Binding-site contacts:
Ligand atom C7 contacts residue ASN12 of chain 38.L at 3.9 Å.
Ligand atom C5 contacts residue ASN12 of chain 38.L at 4.0 Å.
Ligand atom C2 contacts residue ASN12 of chain 38.L at 3.2 Å.
Ligand atom O7 contacts residue ASN12 of chain 38.L at 3.7 Å.
Ligand atom C1 contacts residue ASN12 of chain 38.L at 2.1 Å.
Ligand atom O5 contacts residue ASN12 of chain 38.L at 2.6 Å (h-bond).
Ligand atom N2 contacts residue ASN12 of chain 38.L at 3.8 Å.

A small-molecule ligand and the protein it binds are described below.
Small molecule (SMILES): CC(=O)N[C@H]1[C@H](O[C@H]2[C@H](O)[C@@H](NC(C)=O)CO[C@@H]2CO)O[C@H](CO)[C@@H](O)[C@@H]1O

Sequence of chain 38.L:
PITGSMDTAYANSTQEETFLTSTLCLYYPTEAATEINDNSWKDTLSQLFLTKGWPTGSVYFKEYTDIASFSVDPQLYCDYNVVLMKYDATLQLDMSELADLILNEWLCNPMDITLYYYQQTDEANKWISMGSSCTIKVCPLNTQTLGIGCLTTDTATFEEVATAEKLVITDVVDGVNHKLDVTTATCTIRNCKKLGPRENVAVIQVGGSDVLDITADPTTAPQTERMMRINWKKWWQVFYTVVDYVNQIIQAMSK